Binding-site contacts:
Ligand atom C31 contacts residue MET91 of chain 1.C at 3.9 Å (hydrophobic).
Ligand atom C23 contacts residue VAL29 of chain 1.C at 3.9 Å (hydrophobic).
Ligand atom O30 contacts residue TRP23 of chain 1.C at 3.3 Å.
Ligand atom C33 contacts residue PHE21 of chain 1.C at 4.0 Å (hydrophobic).
Ligand atom C38 contacts residue LEU90 of chain 1.C at 3.8 Å (hydrophobic).
Ligand atom C32 contacts residue MET91 of chain 1.C at 3.8 Å (hydrophobic).
Ligand atom C07 contacts residue ASP87 of chain 1.C at 3.9 Å.
Ligand atom O12 contacts residue PRO24 of chain 1.C at 3.6 Å.
Ligand atom N42 contacts residue ASP87 of chain 1.C at 3.2 Å.
Ligand atom C33 contacts residue MET91 of chain 1.C at 3.6 Å (hydrophobic).
Ligand atom C06 contacts residue ASP87 of chain 1.C at 3.6 Å.
Ligand atom C21 contacts residue VAL29 of chain 1.C at 3.8 Å (hydrophobic).
Ligand atom O20 contacts residue ASN82 of chain 1.C at 2.8 Å (h-bond).
Ligand atom C13 contacts residue LEU34 of chain 1.C at 3.9 Å (hydrophobic).
Ligand atom C17 contacts residue LEU36 of chain 1.C at 3.9 Å (hydrophobic).
Ligand atom C37 contacts residue PHE21 of chain 1.C at 3.9 Å (hydrophobic).
Ligand atom C23 contacts residue PRO24 of chain 1.C at 3.5 Å (hydrophobic).
Ligand atom N18 contacts residue ASN82 of chain 1.C at 3.2 Å (h-bond).
Ligand atom O20 contacts residue TYR39 of chain 1.C at 3.7 Å.
Ligand atom C22 contacts residue ILE88 of chain 1.C at 3.9 Å (hydrophobic).
Ligand atom C09 contacts residue MET91 of chain 1.C at 3.8 Å (hydrophobic).
Ligand atom N18 contacts residue LEU36 of chain 1.C at 3.8 Å.
Ligand atom C37 contacts residue LEU90 of chain 1.C at 3.9 Å (hydrophobic).
Ligand atom O20 contacts residue TYR81 of chain 1.C at 4.0 Å.
Ligand atom C05 contacts residue ASP87 of chain 1.C at 3.8 Å.
Ligand atom C40 contacts residue LEU90 of chain 1.C at 3.8 Å (hydrophobic).
Ligand atom O04 contacts residue ASP87 of chain 1.C at 3.8 Å.
Ligand atom C17 contacts residue ILE88 of chain 1.C at 3.9 Å (hydrophobic).
Ligand atom C24 contacts residue ILE88 of chain 1.C at 3.7 Å (hydrophobic).
Ligand atom C39 contacts residue LEU90 of chain 1.C at 3.5 Å (hydrophobic).
Ligand atom C25 contacts residue LEU34 of chain 1.C at 3.8 Å (hydrophobic).
Ligand atom C36 contacts residue LEU90 of chain 1.C at 4.0 Å (hydrophobic).
Ligand atom N28 contacts residue ASP87 of chain 1.C at 3.0 Å (salt-bridge).
Ligand atom C19 contacts residue ASN82 of chain 1.C at 3.5 Å.
Ligand atom C41 contacts residue ASP87 of chain 1.C at 3.6 Å.
Ligand atom C25 contacts residue ILE88 of chain 1.C at 3.7 Å (hydrophobic).
Ligand atom C34 contacts residue MET91 of chain 1.C at 3.9 Å (hydrophobic).
Ligand atom C08 contacts residue TRP23 of chain 1.C at 3.9 Å (hydrophobic).
Ligand atom C36 contacts residue PHE21 of chain 1.C at 3.7 Å (hydrophobic).
Ligand atom C16 contacts residue LEU36 of chain 1.C at 3.9 Å (hydrophobic).

Sequence of chain 1.C:
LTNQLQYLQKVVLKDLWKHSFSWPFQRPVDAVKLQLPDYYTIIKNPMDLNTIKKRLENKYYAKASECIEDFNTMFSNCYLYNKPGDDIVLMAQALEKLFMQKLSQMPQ

A small-molecule ligand and the protein it binds are described below.
Small molecule (SMILES): CNC(=O)[C@@H](CC1CCN(C(=O)Cc2ccc3[nH]c(=O)cc(C)c3c2)CC1)NC(=O)c1ccc(-c2ccccc2)cn1